A protein and the small-molecule ligand that binds it are described below.
Small molecule (SMILES): CC(=O)N[C@@H]1[C@@H](O)[C@H](O)[C@@H](CO)O[C@H]1O

Binding-site contacts:
Ligand atom C7 contacts residue ASN165 of chain 1.B at 3.3 Å.
Ligand atom C5 contacts residue ASN165 of chain 1.B at 3.8 Å.
Ligand atom C2 contacts residue ASN165 of chain 1.B at 2.5 Å.
Ligand atom C1 contacts residue ASN165 of chain 1.B at 1.6 Å.
Ligand atom O6 contacts residue ASN165 of chain 1.B at 4.4 Å.
Ligand atom C8 contacts residue ASN165 of chain 1.B at 3.6 Å.
Ligand atom C3 contacts residue ASN165 of chain 1.B at 3.9 Å.
Ligand atom N2 contacts residue ASN165 of chain 1.B at 2.8 Å (h-bond).
Ligand atom C7 contacts residue ASN164 of chain 1.B at 4.2 Å.
Ligand atom C8 contacts residue ASN164 of chain 1.B at 3.8 Å.
Ligand atom O7 contacts residue GLU132 of chain 1.B at 3.1 Å (salt-bridge).
Ligand atom C7 contacts residue GLU132 of chain 1.B at 4.1 Å.
Ligand atom O7 contacts residue ASN164 of chain 1.B at 3.8 Å.
Ligand atom O5 contacts residue ASN165 of chain 1.B at 2.5 Å (h-bond).
Ligand atom O7 contacts residue ASN165 of chain 1.B at 3.8 Å.
Ligand atom C4 contacts residue ASN165 of chain 1.B at 4.3 Å.

Sequence of chain 1.B:
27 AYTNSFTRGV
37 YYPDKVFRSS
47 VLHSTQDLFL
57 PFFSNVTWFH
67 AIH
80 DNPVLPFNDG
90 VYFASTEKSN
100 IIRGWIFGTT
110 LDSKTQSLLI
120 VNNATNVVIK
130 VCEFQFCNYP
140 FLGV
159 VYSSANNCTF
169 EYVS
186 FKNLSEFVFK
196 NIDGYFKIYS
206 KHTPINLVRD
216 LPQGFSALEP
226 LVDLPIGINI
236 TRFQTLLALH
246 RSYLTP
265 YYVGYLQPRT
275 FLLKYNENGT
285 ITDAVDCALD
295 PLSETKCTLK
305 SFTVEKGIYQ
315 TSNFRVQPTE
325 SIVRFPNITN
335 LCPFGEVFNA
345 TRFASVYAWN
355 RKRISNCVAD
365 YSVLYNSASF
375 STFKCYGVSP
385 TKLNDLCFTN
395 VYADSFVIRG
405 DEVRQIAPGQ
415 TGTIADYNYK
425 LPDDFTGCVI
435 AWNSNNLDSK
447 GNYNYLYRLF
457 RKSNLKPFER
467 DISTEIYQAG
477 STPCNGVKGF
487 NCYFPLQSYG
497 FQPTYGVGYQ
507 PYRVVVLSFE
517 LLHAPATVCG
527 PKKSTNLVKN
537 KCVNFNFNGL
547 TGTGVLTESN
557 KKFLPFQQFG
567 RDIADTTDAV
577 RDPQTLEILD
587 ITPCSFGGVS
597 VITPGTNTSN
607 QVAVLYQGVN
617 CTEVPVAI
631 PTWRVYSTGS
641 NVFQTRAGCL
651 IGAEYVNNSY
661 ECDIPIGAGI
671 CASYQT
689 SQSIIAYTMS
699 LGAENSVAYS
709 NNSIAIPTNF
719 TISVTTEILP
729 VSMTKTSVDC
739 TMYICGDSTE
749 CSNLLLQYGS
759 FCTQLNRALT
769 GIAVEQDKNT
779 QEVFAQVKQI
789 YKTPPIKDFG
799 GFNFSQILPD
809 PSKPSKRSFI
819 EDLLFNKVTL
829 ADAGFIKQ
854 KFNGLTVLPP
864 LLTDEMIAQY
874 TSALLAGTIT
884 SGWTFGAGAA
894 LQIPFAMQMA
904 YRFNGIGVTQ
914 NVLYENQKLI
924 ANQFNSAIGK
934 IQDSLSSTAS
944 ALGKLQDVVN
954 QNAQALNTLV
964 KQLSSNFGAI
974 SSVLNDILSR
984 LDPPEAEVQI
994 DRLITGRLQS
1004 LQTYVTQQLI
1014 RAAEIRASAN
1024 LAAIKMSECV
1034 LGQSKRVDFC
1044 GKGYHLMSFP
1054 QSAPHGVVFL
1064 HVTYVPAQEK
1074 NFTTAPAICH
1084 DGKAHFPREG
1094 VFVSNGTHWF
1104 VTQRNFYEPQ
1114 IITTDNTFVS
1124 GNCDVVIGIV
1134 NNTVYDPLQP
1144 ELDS